Sequence of chain 1.A:
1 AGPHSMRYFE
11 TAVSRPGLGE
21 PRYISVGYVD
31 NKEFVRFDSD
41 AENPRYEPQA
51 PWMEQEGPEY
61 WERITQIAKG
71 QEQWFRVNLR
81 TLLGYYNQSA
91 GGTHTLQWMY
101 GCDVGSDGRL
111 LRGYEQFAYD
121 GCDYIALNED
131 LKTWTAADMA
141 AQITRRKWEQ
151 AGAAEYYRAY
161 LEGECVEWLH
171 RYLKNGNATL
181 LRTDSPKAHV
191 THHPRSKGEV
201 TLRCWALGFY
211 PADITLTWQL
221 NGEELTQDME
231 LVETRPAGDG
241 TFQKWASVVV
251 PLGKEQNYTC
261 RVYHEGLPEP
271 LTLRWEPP

Binding-site contacts:
Ligand atom OH contacts residue ILE67 of chain 1.A at 3.2 Å.
Ligand atom CD2 contacts residue ALA153 of chain 1.A at 3.5 Å (hydrophobic).
Ligand atom CD contacts residue TYR8 of chain 1.A at 3.3 Å (hydrophobic).
Ligand atom CG1 contacts residue TYR157 of chain 1.A at 3.2 Å (hydrophobic).
Ligand atom OXT contacts residue TYR85 of chain 1.A at 3.3 Å (h-bond).
Ligand atom O contacts residue THR144 of chain 1.A at 3.1 Å (h-bond).
Ligand atom N contacts residue TYR100 of chain 1.A at 3.0 Å (h-bond).
Ligand atom O contacts residue TRP74 of chain 1.A at 2.7 Å (h-bond).
Ligand atom OG contacts residue ARG63 of chain 1.A at 3.1 Å (salt-bridge).
Ligand atom C contacts residue TYR157 of chain 1.A at 3.4 Å (hydrophobic).
Ligand atom OXT contacts residue LYS147 of chain 1.A at 2.9 Å (salt-bridge).
Ligand atom CB contacts residue TRP74 of chain 1.A at 3.4 Å (hydrophobic).
Ligand atom OE1 contacts residue ASN78 of chain 1.A at 2.9 Å (h-bond).
Ligand atom O contacts residue TRP148 of chain 1.A at 2.6 Å (h-bond).
Ligand atom CE1 contacts residue ILE67 of chain 1.A at 3.5 Å (hydrophobic).
Ligand atom CB contacts residue ASN78 of chain 1.A at 3.2 Å.
Ligand atom O contacts residue TYR157 of chain 1.A at 2.5 Å (h-bond).
Ligand atom CB contacts residue TYR156 of chain 1.A at 3.3 Å (hydrophobic).
Ligand atom OG contacts residue TYR160 of chain 1.A at 3.3 Å.
Ligand atom CA contacts residue ASN78 of chain 1.A at 3.5 Å.
Ligand atom C contacts residue TYR85 of chain 1.A at 3.3 Å (hydrophobic).
Ligand atom C contacts residue TYR8 of chain 1.A at 3.2 Å (hydrophobic).
Ligand atom CB contacts residue TRP168 of chain 1.A at 3.5 Å (hydrophobic).
Ligand atom CA contacts residue TYR172 of chain 1.A at 3.5 Å (hydrophobic).
Ligand atom O contacts residue TYR160 of chain 1.A at 3.0 Å (h-bond).
Ligand atom CG1 contacts residue TRP74 of chain 1.A at 3.4 Å (hydrophobic).
Ligand atom N contacts residue TYR8 of chain 1.A at 3.2 Å (h-bond).
Ligand atom N contacts residue GLN71 of chain 1.A at 3.0 Å (h-bond).
Ligand atom O contacts residue TYR156 of chain 1.A at 3.5 Å (h-bond).
Ligand atom CA contacts residue GLN71 of chain 1.A at 3.3 Å.
Ligand atom N contacts residue TYR8 of chain 1.A at 3.0 Å (h-bond).
Ligand atom O contacts residue TYR85 of chain 1.A at 2.7 Å (h-bond).
Ligand atom NE2 contacts residue ALA153 of chain 1.A at 3.5 Å.
Ligand atom CD1 contacts residue TYR156 of chain 1.A at 3.5 Å (hydrophobic).
Ligand atom CA contacts residue TYR8 of chain 1.A at 3.1 Å (hydrophobic).
Ligand atom CB contacts residue TYR100 of chain 1.A at 3.4 Å (hydrophobic).
Ligand atom N contacts residue ASN78 of chain 1.A at 2.7 Å (h-bond).
Ligand atom N contacts residue TYR172 of chain 1.A at 2.9 Å (h-bond).
Ligand atom O contacts residue TRP98 of chain 1.A at 3.3 Å.
Ligand atom CA contacts residue TYR100 of chain 1.A at 3.2 Å (hydrophobic).

This small molecule binds to this protein.
Small molecule (SMILES): CC(C)[C@H](NC(=O)[C@H](Cc1ccc(O)cc1)NC(=O)[C@H](CO)NC(=O)[C@@H]1CCCN1C(=O)[C@@H](N)CO)C(=O)N[C@@H](Cc1ccc(O)cc1)C(=O)N[C@@H](Cc1cnc[nH]1)C(=O)N[C@@H](CCC(N)=O)C(=O)N[C@@H](Cc1ccccc1)C(=O)O